Binding-site contacts:
Ligand atom O4 contacts residue PSI1 of chain 2.B at 2.3 Å (h-bond).
Ligand atom CZ contacts residue PSI1 of chain 2.B at 2.4 Å.
Ligand atom CG11 contacts residue PSI1 of chain 2.B at 1.7 Å.
Ligand atom CM contacts residue PSI1 of chain 2.B at 0.7 Å.
Ligand atom O2 contacts residue PSI1 of chain 2.B at 1.7 Å (h-bond).
Ligand atom N1 contacts residue PSI1 of chain 2.B at 0.8 Å.
Ligand atom CB3 contacts residue PSI1 of chain 2.B at 0.9 Å.
Ligand atom C3 contacts residue PSI1 of chain 2.B at 0.9 Å.
Ligand atom N contacts residue PSI1 of chain 2.B at 1.6 Å.
Ligand atom O3 contacts residue PSI1 of chain 2.B at 0.9 Å.
Ligand atom N5 contacts residue PSI1 of chain 2.B at 1.5 Å.
Ligand atom C5 contacts residue PSI1 of chain 2.B at 1.5 Å.
Ligand atom CA3 contacts residue PSI1 of chain 2.B at 0.8 Å.
Ligand atom C contacts residue PSI1 of chain 2.B at 0.7 Å.
Ligand atom CA5 contacts residue PSI1 of chain 2.B at 0.3 Å.
Ligand atom CG contacts residue PSI1 of chain 2.B at 2.4 Å.
Ligand atom N2 contacts residue PSI1 of chain 2.B at 0.9 Å.
Ligand atom CA contacts residue PSI1 of chain 2.B at 1.2 Å.
Ligand atom N4 contacts residue PSI1 of chain 2.B at 0.8 Å.
Ligand atom C1 contacts residue PSI1 of chain 2.B at 0.8 Å.
Ligand atom C2 contacts residue PSI1 of chain 2.B at 0.7 Å.
Ligand atom N5 contacts residue GLY48 of chain 2.A at 2.1 Å (h-bond).
Ligand atom CB1 contacts residue PSI1 of chain 2.B at 0.9 Å.
Ligand atom CB4 contacts residue PSI1 of chain 2.B at 1.3 Å.
Ligand atom CG1 contacts residue PSI1 of chain 2.B at 2.0 Å.
Ligand atom CA4 contacts residue PSI1 of chain 2.B at 1.1 Å.
Ligand atom C6 contacts residue PSI1 of chain 2.B at 2.3 Å.
Ligand atom CA2 contacts residue PSI1 of chain 2.B at 0.8 Å.
Ligand atom CA1 contacts residue PSI1 of chain 2.B at 1.1 Å.
Ligand atom CG21 contacts residue PSI1 of chain 2.B at 1.6 Å.
Ligand atom O contacts residue PSI1 of chain 2.B at 1.5 Å (h-bond).
Ligand atom CD1 contacts residue PSI1 of chain 2.B at 2.6 Å.
Ligand atom O5 contacts residue PSI1 of chain 2.B at 2.4 Å.
Ligand atom O1 contacts residue PSI1 of chain 2.B at 1.6 Å.
Ligand atom CB2 contacts residue PSI1 of chain 2.B at 1.1 Å.
Ligand atom CB contacts residue PSI1 of chain 2.B at 0.3 Å.
Ligand atom OS contacts residue PSI1 of chain 2.B at 1.5 Å (h-bond).
Ligand atom CG2 contacts residue PSI1 of chain 2.B at 1.3 Å.
Ligand atom OS contacts residue ASP25 of chain 2.A at 2.6 Å (salt-bridge).
Ligand atom C4 contacts residue PSI1 of chain 2.B at 0.7 Å.

Sequence of chain 1.A:
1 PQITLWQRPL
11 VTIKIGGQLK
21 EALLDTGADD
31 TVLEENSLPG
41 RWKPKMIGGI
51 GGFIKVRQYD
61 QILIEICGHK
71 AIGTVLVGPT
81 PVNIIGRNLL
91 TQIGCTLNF

This protein binds this small molecule.
Small molecule (SMILES): COC(=O)[C@@H](NC(=O)[C@@H](NC(=O)CC[C@H](O)[C@H](Cc1ccccc1)NC(=O)[C@H](C)NC(=O)[C@H](C)N)C(C)C)C(C)C

Sequence of chain 2.A:
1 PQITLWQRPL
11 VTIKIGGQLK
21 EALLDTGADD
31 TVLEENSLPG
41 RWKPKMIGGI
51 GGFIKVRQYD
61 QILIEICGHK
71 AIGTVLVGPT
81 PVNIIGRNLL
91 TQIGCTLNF